This protein binds this small molecule.
Small molecule (SMILES): CC(=O)N[C@H]1[C@H]([C@H](O)[C@H](O)CO)O[C@@](O[C@H]2[C@@H](O)[C@@H](CO)O[C@@H](O[C@H]3[C@H](O)[C@@H](O)[C@H](O)O[C@@H]3CO)[C@@H]2O)(C(=O)O)C[C@@H]1O

Sequence of chain 2.E:
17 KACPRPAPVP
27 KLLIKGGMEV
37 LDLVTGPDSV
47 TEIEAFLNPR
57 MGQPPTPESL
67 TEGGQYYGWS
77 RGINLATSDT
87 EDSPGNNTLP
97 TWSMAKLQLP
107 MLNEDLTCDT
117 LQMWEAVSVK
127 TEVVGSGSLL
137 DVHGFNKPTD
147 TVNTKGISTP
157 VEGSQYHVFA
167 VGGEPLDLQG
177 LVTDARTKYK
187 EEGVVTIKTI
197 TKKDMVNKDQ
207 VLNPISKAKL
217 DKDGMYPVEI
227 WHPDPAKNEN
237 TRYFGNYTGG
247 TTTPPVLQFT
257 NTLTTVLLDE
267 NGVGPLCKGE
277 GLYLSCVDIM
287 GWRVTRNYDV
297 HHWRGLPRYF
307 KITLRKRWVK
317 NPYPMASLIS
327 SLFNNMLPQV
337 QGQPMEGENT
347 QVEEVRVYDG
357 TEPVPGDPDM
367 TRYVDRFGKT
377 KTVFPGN

Binding-site contacts:
Ligand atom C5 contacts residue TYR72 of chain 2.D at 3.6 Å (hydrophobic).
Ligand atom O1B contacts residue ARG77 of chain 2.D at 2.8 Å (salt-bridge).
Ligand atom O1A contacts residue TYR72 of chain 2.D at 3.3 Å.
Ligand atom C4 contacts residue HIS298 of chain 2.D at 3.7 Å.
Ligand atom C4 contacts residue VAL296 of chain 2.D at 4.2 Å (hydrophobic).
Ligand atom C6 contacts residue THR94 of chain 2.D at 4.2 Å.
Ligand atom C3 contacts residue HIS298 of chain 2.D at 3.9 Å.
Ligand atom O1B contacts residue TYR72 of chain 2.D at 4.0 Å.
Ligand atom O3 contacts residue VAL296 of chain 2.D at 4.3 Å.
Ligand atom O4 contacts residue GLY78 of chain 2.D at 3.1 Å (h-bond).
Ligand atom C2 contacts residue ARG77 of chain 2.D at 4.0 Å.
Ligand atom O3 contacts residue GLY78 of chain 2.D at 3.8 Å.
Ligand atom C10 contacts residue TYR72 of chain 2.D at 3.8 Å (hydrophobic).
Ligand atom O4 contacts residue ARG77 of chain 2.D at 4.3 Å.
Ligand atom O8 contacts residue TYR72 of chain 2.D at 3.7 Å.
Ligand atom O4 contacts residue HIS298 of chain 2.D at 2.6 Å (h-bond).
Ligand atom O10 contacts residue THR291 of chain 2.D at 3.8 Å.
Ligand atom C6 contacts residue ASN93 of chain 2.D at 3.2 Å.
Ligand atom O4 contacts residue THR291 of chain 2.D at 4.0 Å.
Ligand atom C1 contacts residue ARG77 of chain 2.D at 3.4 Å.
Ligand atom C3 contacts residue ARG77 of chain 2.D at 3.4 Å.
Ligand atom C11 contacts residue ASP85 of chain 2.E at 3.6 Å.
Ligand atom C4 contacts residue GLY78 of chain 2.D at 3.8 Å.
Ligand atom O4 contacts residue TYR72 of chain 2.D at 3.9 Å.
Ligand atom O4 contacts residue VAL296 of chain 2.D at 4.0 Å.
Ligand atom C3 contacts residue VAL296 of chain 2.D at 3.5 Å (hydrophobic).
Ligand atom O6 contacts residue ASN93 of chain 2.D at 3.4 Å (h-bond).
Ligand atom O1A contacts residue GLY78 of chain 2.D at 4.1 Å.
Ligand atom C4 contacts residue TYR72 of chain 2.D at 3.4 Å (hydrophobic).
Ligand atom O1A contacts residue ARG77 of chain 2.D at 2.8 Å (salt-bridge).
Ligand atom O3 contacts residue ASN80 of chain 2.D at 3.8 Å.
Ligand atom O4 contacts residue ILE79 of chain 2.D at 4.2 Å.
Ligand atom N5 contacts residue TYR72 of chain 2.D at 3.0 Å (h-bond).
Ligand atom C11 contacts residue TYR72 of chain 2.D at 4.0 Å (hydrophobic).
Ligand atom C3 contacts residue GLY78 of chain 2.D at 4.0 Å.
Ligand atom C1 contacts residue TYR72 of chain 2.D at 3.8 Å (hydrophobic).
Ligand atom O3 contacts residue ARG77 of chain 2.D at 4.3 Å.
Ligand atom O8 contacts residue ARG77 of chain 2.D at 3.6 Å.
Ligand atom C6 contacts residue TYR72 of chain 2.D at 3.8 Å (hydrophobic).
Ligand atom C4 contacts residue ARG77 of chain 2.D at 4.1 Å.

Sequence of chain 2.D:
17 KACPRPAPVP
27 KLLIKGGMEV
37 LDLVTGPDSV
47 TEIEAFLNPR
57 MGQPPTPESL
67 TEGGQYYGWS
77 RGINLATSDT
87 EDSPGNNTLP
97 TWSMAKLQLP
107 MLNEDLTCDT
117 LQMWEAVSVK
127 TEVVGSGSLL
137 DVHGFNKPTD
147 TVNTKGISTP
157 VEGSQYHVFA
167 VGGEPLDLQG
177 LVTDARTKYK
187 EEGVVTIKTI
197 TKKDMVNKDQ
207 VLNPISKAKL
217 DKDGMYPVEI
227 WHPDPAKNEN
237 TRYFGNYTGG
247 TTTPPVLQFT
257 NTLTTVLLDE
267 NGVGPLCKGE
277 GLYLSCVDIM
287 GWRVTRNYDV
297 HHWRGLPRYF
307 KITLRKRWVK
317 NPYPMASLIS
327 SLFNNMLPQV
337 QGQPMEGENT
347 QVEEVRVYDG